A small-molecule ligand and the protein it binds are described below.
Small molecule (SMILES): CC(=O)N[C@@H]1[C@@H](O)[C@H](O)[C@@H](CO)O[C@H]1O

Binding-site contacts:
Ligand atom C1 contacts residue ASN81 of chain 2.E at 1.4 Å.
Ligand atom C2 contacts residue PHE120 of chain 2.E at 4.3 Å (hydrophobic).
Ligand atom C2 contacts residue ASN81 of chain 2.E at 2.3 Å.
Ligand atom C5 contacts residue PHE120 of chain 2.E at 3.8 Å (hydrophobic).
Ligand atom C7 contacts residue ASN81 of chain 2.E at 3.1 Å.
Ligand atom C4 contacts residue PHE120 of chain 2.E at 4.4 Å (hydrophobic).
Ligand atom C5 contacts residue ASN81 of chain 2.E at 3.7 Å.
Ligand atom C1 contacts residue PHE120 of chain 2.E at 3.6 Å (hydrophobic).
Ligand atom C8 contacts residue ASN81 of chain 2.E at 3.9 Å.
Ligand atom O5 contacts residue ASN81 of chain 2.E at 2.4 Å (h-bond).
Ligand atom O6 contacts residue GLU119 of chain 2.E at 3.7 Å.
Ligand atom C4 contacts residue ASN81 of chain 2.E at 4.1 Å.
Ligand atom C5 contacts residue ILE121 of chain 2.E at 4.5 Å (hydrophobic).
Ligand atom O7 contacts residue ASN81 of chain 2.E at 3.4 Å (h-bond).
Ligand atom C3 contacts residue ASN81 of chain 2.E at 3.6 Å.
Ligand atom O6 contacts residue ILE121 of chain 2.E at 4.2 Å.
Ligand atom C8 contacts residue GLN80 of chain 2.E at 3.3 Å.
Ligand atom N2 contacts residue ASN81 of chain 2.E at 2.7 Å (h-bond).
Ligand atom O5 contacts residue PHE120 of chain 2.E at 4.0 Å.
Ligand atom C3 contacts residue PHE120 of chain 2.E at 4.1 Å (hydrophobic).

Sequence of chain 2.E:
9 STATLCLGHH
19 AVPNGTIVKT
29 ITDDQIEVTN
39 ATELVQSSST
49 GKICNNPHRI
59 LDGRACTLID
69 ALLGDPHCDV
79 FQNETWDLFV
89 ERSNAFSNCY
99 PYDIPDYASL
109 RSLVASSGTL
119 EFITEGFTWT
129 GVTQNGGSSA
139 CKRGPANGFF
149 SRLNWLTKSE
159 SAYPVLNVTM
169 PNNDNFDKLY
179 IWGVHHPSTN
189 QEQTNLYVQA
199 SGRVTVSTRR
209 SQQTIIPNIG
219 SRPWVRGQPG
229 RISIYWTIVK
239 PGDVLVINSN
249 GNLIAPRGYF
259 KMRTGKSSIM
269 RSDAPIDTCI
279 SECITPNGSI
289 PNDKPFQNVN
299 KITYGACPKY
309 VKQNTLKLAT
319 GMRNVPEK